Sequence of chain 1.A:
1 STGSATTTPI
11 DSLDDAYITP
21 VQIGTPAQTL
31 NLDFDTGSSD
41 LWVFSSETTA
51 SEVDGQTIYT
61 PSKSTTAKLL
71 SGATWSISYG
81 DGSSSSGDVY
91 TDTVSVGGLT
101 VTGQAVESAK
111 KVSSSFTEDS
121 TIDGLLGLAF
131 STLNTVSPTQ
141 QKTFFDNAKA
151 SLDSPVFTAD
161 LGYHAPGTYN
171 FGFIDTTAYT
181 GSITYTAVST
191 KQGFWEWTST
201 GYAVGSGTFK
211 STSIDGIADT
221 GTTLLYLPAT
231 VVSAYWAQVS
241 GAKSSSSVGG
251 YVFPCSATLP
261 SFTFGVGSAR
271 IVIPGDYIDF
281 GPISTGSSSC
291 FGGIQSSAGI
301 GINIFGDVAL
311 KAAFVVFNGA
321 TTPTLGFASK

Binding-site contacts:
Ligand atom N contacts residue ASP81 of chain 1.A at 4.3 Å.
Ligand atom CB contacts residue ASP81 of chain 1.A at 4.2 Å.
Ligand atom NE2 contacts residue TYR79 of chain 1.A at 3.5 Å.
Ligand atom NE2 contacts residue GLY221 of chain 1.A at 4.4 Å.
Ligand atom CZ contacts residue PHE116 of chain 1.A at 3.4 Å (hydrophobic).
Ligand atom CB contacts residue THR222 of chain 1.A at 3.8 Å.
Ligand atom CG contacts residue ASP81 of chain 1.A at 4.2 Å.
Ligand atom CB contacts residue GLY221 of chain 1.A at 3.2 Å.
Ligand atom N contacts residue GLY221 of chain 1.A at 2.7 Å (h-bond).
Ligand atom CZ contacts residue SER83 of chain 1.A at 4.0 Å.
Ligand atom OXT contacts residue ASP81 of chain 1.A at 3.7 Å.
Ligand atom CA contacts residue ASP81 of chain 1.A at 3.7 Å.
Ligand atom N contacts residue THR223 of chain 1.A at 4.3 Å.
Ligand atom O contacts residue THR223 of chain 1.A at 3.0 Å (h-bond).
Ligand atom ND1 contacts residue GLY221 of chain 1.A at 3.1 Å (h-bond).
Ligand atom C contacts residue THR222 of chain 1.A at 4.0 Å.
Ligand atom N contacts residue THR222 of chain 1.A at 4.1 Å.
Ligand atom CA contacts residue GLY221 of chain 1.A at 3.5 Å.
Ligand atom CE1 contacts residue LEU125 of chain 1.A at 4.0 Å (hydrophobic).
Ligand atom CD2 contacts residue TYR79 of chain 1.A at 4.0 Å (hydrophobic).
Ligand atom CE1 contacts residue ASP35 of chain 1.A at 3.3 Å.
Ligand atom CE1 contacts residue GLY221 of chain 1.A at 3.9 Å.
Ligand atom O contacts residue GLY221 of chain 1.A at 4.1 Å.
Ligand atom CD2 contacts residue GLY221 of chain 1.A at 4.0 Å.
Ligand atom CA contacts residue THR222 of chain 1.A at 4.3 Å.
Ligand atom C contacts residue ASP81 of chain 1.A at 4.3 Å.
Ligand atom CZ contacts residue LEU125 of chain 1.A at 3.4 Å (hydrophobic).
Ligand atom C contacts residue THR223 of chain 1.A at 4.2 Å.
Ligand atom CE1 contacts residue TYR79 of chain 1.A at 3.4 Å (hydrophobic).
Ligand atom NE2 contacts residue SER83 of chain 1.A at 4.5 Å.
Ligand atom CG contacts residue GLY221 of chain 1.A at 3.2 Å.
Ligand atom CD2 contacts residue SER83 of chain 1.A at 4.3 Å.
Ligand atom ND1 contacts residue TYR79 of chain 1.A at 4.1 Å.
Ligand atom ND1 contacts residue ASP35 of chain 1.A at 3.9 Å.
Ligand atom C contacts residue GLY221 of chain 1.A at 4.3 Å.
Ligand atom CZ contacts residue TYR79 of chain 1.A at 3.4 Å (hydrophobic).
Ligand atom O contacts residue THR222 of chain 1.A at 3.4 Å.
Ligand atom CD2 contacts residue ASP81 of chain 1.A at 3.5 Å.
Ligand atom CG contacts residue TYR79 of chain 1.A at 4.3 Å (hydrophobic).
Ligand atom NE2 contacts residue LEU125 of chain 1.A at 4.1 Å.

The protein below binds the small molecule below.
Small molecule (SMILES): Cn1cnc(C[C@H](N)C(=O)O)c1